Sequence of chain 7.A:
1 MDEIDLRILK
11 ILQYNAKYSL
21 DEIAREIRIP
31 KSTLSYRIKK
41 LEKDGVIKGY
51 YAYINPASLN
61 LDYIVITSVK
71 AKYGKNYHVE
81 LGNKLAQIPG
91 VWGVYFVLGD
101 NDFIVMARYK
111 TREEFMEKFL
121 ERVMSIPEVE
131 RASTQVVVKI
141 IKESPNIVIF

The protein below binds the small molecule below.
Small molecule (SMILES): NC(=O)CC[C@H](N)C(=O)O

Binding-site contacts:
Ligand atom OXT contacts residue LYS31 of chain 7.A at 3.4 Å.
Ligand atom CG contacts residue PRO30 of chain 7.A at 3.9 Å (hydrophobic).
Ligand atom OE1 contacts residue LYS31 of chain 7.A at 3.3 Å (salt-bridge).
Ligand atom N contacts residue SER32 of chain 7.A at 4.2 Å.
Ligand atom OXT contacts residue SER32 of chain 7.A at 3.9 Å.
Ligand atom CA contacts residue PRO30 of chain 7.A at 4.4 Å (hydrophobic).
Ligand atom OE1 contacts residue ILE29 of chain 7.A at 3.5 Å (h-bond).
Ligand atom CG contacts residue LYS31 of chain 7.A at 3.5 Å.
Ligand atom CA contacts residue LYS31 of chain 7.A at 4.0 Å.
Ligand atom O contacts residue SER32 of chain 7.A at 3.2 Å.
Ligand atom NE2 contacts residue ASP21 of chain 7.A at 3.6 Å (salt-bridge).
Ligand atom OE1 contacts residue PRO30 of chain 7.A at 4.1 Å.
Ligand atom CD contacts residue ILE29 of chain 7.A at 4.4 Å (hydrophobic).
Ligand atom CA contacts residue SER32 of chain 7.A at 3.8 Å.
Ligand atom OE1 contacts residue ALA24 of chain 7.A at 3.9 Å.
Ligand atom NE2 contacts residue LYS31 of chain 7.A at 3.0 Å.
Ligand atom CD contacts residue PRO30 of chain 7.A at 4.2 Å (hydrophobic).
Ligand atom CB contacts residue LYS31 of chain 7.A at 4.0 Å.
Ligand atom C contacts residue SER32 of chain 7.A at 3.7 Å.
Ligand atom CD contacts residue LYS31 of chain 7.A at 3.2 Å.